Sequence of chain 1.DA:
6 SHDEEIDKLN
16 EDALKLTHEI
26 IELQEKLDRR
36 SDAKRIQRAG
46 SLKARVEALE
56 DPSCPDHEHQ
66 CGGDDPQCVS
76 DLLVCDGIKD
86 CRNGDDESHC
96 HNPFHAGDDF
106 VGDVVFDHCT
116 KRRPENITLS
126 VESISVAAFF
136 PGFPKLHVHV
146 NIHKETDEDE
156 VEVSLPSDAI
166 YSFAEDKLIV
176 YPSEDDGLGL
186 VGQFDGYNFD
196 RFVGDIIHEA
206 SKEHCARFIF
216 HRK

Binding-site contacts:
Ligand atom C1 contacts residue ASN121 of chain 1.DA at 1.5 Å.
Ligand atom O7 contacts residue ASN121 of chain 1.DA at 3.0 Å (h-bond).
Ligand atom N2 contacts residue ASN121 of chain 1.DA at 3.0 Å (h-bond).
Ligand atom O5 contacts residue ASN121 of chain 1.DA at 2.3 Å (h-bond).
Ligand atom C4 contacts residue ASN121 of chain 1.DA at 4.2 Å.
Ligand atom O5 contacts residue GLU120 of chain 1.DA at 4.2 Å.
Ligand atom C5 contacts residue ASN121 of chain 1.DA at 3.6 Å.
Ligand atom C7 contacts residue ASN121 of chain 1.DA at 3.3 Å.
Ligand atom C7 contacts residue VAL106 of chain 1.DA at 4.1 Å (hydrophobic).
Ligand atom C2 contacts residue ASN121 of chain 1.DA at 2.5 Å.
Ligand atom C8 contacts residue LYS218 of chain 1.DA at 3.6 Å.
Ligand atom C3 contacts residue ASN121 of chain 1.DA at 3.8 Å.
Ligand atom C8 contacts residue THR123 of chain 1.DA at 4.3 Å.
Ligand atom O6 contacts residue GLU120 of chain 1.DA at 3.4 Å.
Ligand atom O7 contacts residue VAL106 of chain 1.DA at 3.6 Å.
Ligand atom C8 contacts residue VAL106 of chain 1.DA at 4.0 Å (hydrophobic).

The small molecule below binds the protein below.
Small molecule (SMILES): CC(=O)N[C@@H]1[C@@H](O)[C@H](O)[C@@H](CO)O[C@H]1O